A small-molecule ligand and the protein it binds are described below.
Small molecule (SMILES): CNC(=O)c1cc(CCc2nc(N3CCCC3)nn2C)nn2c(C)c(C)nc12

Binding-site contacts:
Ligand atom C21 contacts residue TYR247 of chain 1.D at 3.7 Å (hydrophobic).
Ligand atom C16 contacts residue GLN280 of chain 1.D at 3.7 Å.
Ligand atom C14 contacts residue SER231 of chain 1.D at 3.4 Å.
Ligand atom C28 contacts residue TYR247 of chain 1.D at 3.6 Å (hydrophobic).
Ligand atom N4 contacts residue GLN280 of chain 1.D at 3.2 Å (h-bond).
Ligand atom C21 contacts residue GLY279 of chain 1.D at 3.4 Å.
Ligand atom N13 contacts residue LEU229 of chain 1.D at 3.7 Å.
Ligand atom C18 contacts residue GLY279 of chain 1.D at 3.5 Å.
Ligand atom C21 contacts residue MET267 of chain 1.D at 3.3 Å (hydrophobic).
Ligand atom C17 contacts residue TYR247 of chain 1.D at 3.3 Å (hydrophobic).
Ligand atom N13 contacts residue PHE283 of chain 1.D at 3.5 Å.
Ligand atom N19 contacts residue GLY279 of chain 1.D at 3.6 Å (h-bond).
Ligand atom N20 contacts residue MET267 of chain 1.D at 3.2 Å.
Ligand atom C1 contacts residue PHE283 of chain 1.D at 3.4 Å (hydrophobic).
Ligand atom C15 contacts residue ILE246 of chain 1.D at 3.6 Å (hydrophobic).
Ligand atom N22 contacts residue GLY279 of chain 1.D at 3.6 Å.
Ligand atom C27 contacts residue VAL276 of chain 1.D at 3.7 Å (hydrophobic).
Ligand atom C15 contacts residue GLN280 of chain 1.D at 3.4 Å.
Ligand atom C18 contacts residue TYR247 of chain 1.D at 3.5 Å (hydrophobic).
Ligand atom C17 contacts residue GLN280 of chain 1.D at 3.3 Å.
Ligand atom C2 contacts residue PHE250 of chain 1.D at 3.5 Å (hydrophobic).
Ligand atom C14 contacts residue ILE246 of chain 1.D at 3.5 Å (hydrophobic).
Ligand atom C16 contacts residue TYR247 of chain 1.D at 3.7 Å (hydrophobic).
Ligand atom C11 contacts residue PHE283 of chain 1.D at 3.7 Å (hydrophobic).
Ligand atom C11 contacts residue ILE246 of chain 1.D at 3.5 Å (hydrophobic).
Ligand atom N20 contacts residue GLY279 of chain 1.D at 3.7 Å.
Ligand atom C18 contacts residue MET267 of chain 1.D at 3.7 Å (hydrophobic).
Ligand atom C5 contacts residue PHE283 of chain 1.D at 3.6 Å (hydrophobic).
Ligand atom N19 contacts residue MET267 of chain 1.D at 3.5 Å.
Ligand atom C9 contacts residue PHE283 of chain 1.D at 3.3 Å (hydrophobic).
Ligand atom C16 contacts residue MET267 of chain 1.D at 3.5 Å (hydrophobic).
Ligand atom N24 contacts residue MET267 of chain 1.D at 3.5 Å.
Ligand atom N22 contacts residue TYR247 of chain 1.D at 2.7 Å (h-bond).
Ligand atom N22 contacts residue MET267 of chain 1.D at 3.6 Å.
Ligand atom N10 contacts residue PHE283 of chain 1.D at 3.6 Å.
Ligand atom C27 contacts residue GLU275 of chain 1.D at 3.5 Å.
Ligand atom C27 contacts residue LYS272 of chain 1.D at 3.5 Å.
Ligand atom C12 contacts residue ILE246 of chain 1.D at 3.5 Å (hydrophobic).
Ligand atom C3 contacts residue PHE250 of chain 1.D at 3.7 Å (hydrophobic).
Ligand atom C17 contacts residue PHE283 of chain 1.D at 3.7 Å (hydrophobic).

Sequence of chain 1.D:
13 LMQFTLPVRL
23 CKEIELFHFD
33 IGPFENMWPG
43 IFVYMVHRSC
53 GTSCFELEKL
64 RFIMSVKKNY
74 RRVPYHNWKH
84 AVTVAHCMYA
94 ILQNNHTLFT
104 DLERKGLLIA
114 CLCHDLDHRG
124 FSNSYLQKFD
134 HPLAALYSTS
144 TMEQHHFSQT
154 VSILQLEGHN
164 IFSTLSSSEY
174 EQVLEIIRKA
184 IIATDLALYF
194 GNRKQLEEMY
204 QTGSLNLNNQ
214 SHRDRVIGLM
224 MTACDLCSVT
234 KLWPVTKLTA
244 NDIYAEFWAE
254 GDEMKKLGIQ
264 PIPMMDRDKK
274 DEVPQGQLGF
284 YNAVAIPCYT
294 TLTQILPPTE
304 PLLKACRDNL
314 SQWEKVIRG